Sequence of chain 1.B:
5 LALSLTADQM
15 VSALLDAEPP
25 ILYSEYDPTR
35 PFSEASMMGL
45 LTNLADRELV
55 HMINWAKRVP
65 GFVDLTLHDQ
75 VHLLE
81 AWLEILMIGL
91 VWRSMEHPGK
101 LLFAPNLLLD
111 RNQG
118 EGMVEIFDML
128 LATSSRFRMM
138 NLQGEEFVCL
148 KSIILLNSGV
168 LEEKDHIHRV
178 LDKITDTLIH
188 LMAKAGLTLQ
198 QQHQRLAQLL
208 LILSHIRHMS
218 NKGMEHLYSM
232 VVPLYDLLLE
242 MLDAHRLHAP

This small molecule binds to this protein.
Small molecule (SMILES): Oc1ccc(C(=C(Cl)Cl)c2ccc(O)cc2)cc1

Binding-site contacts:
Ligand atom CAF contacts residue PHE103 of chain 1.B at 4.2 Å (hydrophobic).
Ligand atom OAA contacts residue GLU52 of chain 1.B at 2.6 Å (salt-bridge).
Ligand atom CAL contacts residue ALA49 of chain 1.B at 3.8 Å (hydrophobic).
Ligand atom CAQ contacts residue PHE103 of chain 1.B at 4.1 Å (hydrophobic).
Ligand atom CAP contacts residue ALA49 of chain 1.B at 4.1 Å (hydrophobic).
Ligand atom CAJ contacts residue PHE103 of chain 1.B at 4.2 Å (hydrophobic).
Ligand atom CAH contacts residue TRP82 of chain 1.B at 4.1 Å (hydrophobic).
Ligand atom CLD contacts residue MET120 of chain 1.B at 4.0 Å.
Ligand atom OAA contacts residue LEU86 of chain 1.B at 3.7 Å.
Ligand atom CAJ contacts residue ALA49 of chain 1.B at 4.2 Å (hydrophobic).
Ligand atom CAM contacts residue MET120 of chain 1.B at 3.9 Å (hydrophobic).
Ligand atom CLC contacts residue MET120 of chain 1.B at 2.9 Å.
Ligand atom CLD contacts residue LEU127 of chain 1.B at 3.8 Å.
Ligand atom CLD contacts residue PHE103 of chain 1.B at 3.7 Å.
Ligand atom CAF contacts residue LEU48 of chain 1.B at 4.2 Å (hydrophobic).
Ligand atom CAF contacts residue GLU52 of chain 1.B at 3.3 Å.
Ligand atom CLD contacts residue MET87 of chain 1.B at 4.1 Å.
Ligand atom CAL contacts residue LEU83 of chain 1.B at 3.8 Å (hydrophobic).
Ligand atom CAI contacts residue PHE103 of chain 1.B at 4.3 Å (hydrophobic).
Ligand atom CAP contacts residue THR46 of chain 1.B at 3.7 Å.
Ligand atom CAH contacts residue ALA49 of chain 1.B at 3.5 Å (hydrophobic).
Ligand atom CAH contacts residue LEU224 of chain 1.B at 4.0 Å (hydrophobic).
Ligand atom CAP contacts residue LEU224 of chain 1.B at 3.8 Å (hydrophobic).
Ligand atom CLD contacts residue LEU90 of chain 1.B at 4.2 Å.
Ligand atom CAG contacts residue MET42 of chain 1.B at 4.0 Å (hydrophobic).
Ligand atom CAE contacts residue LEU90 of chain 1.B at 4.1 Å (hydrophobic).
Ligand atom CAO contacts residue ARG93 of chain 1.B at 4.3 Å.
Ligand atom CAG contacts residue THR46 of chain 1.B at 3.6 Å.
Ligand atom CAO contacts residue LEU86 of chain 1.B at 4.0 Å (hydrophobic).
Ligand atom CAI contacts residue LEU86 of chain 1.B at 4.2 Å (hydrophobic).
Ligand atom CAO contacts residue GLU52 of chain 1.B at 3.3 Å.
Ligand atom CAK contacts residue LEU45 of chain 1.B at 3.6 Å (hydrophobic).
Ligand atom CAG contacts residue LEU45 of chain 1.B at 4.0 Å (hydrophobic).
Ligand atom OAB contacts residue THR46 of chain 1.B at 3.0 Å (h-bond).
Ligand atom OAA contacts residue ARG93 of chain 1.B at 3.2 Å (salt-bridge).
Ligand atom CAG contacts residue LEU224 of chain 1.B at 3.7 Å (hydrophobic).
Ligand atom CAJ contacts residue LEU45 of chain 1.B at 4.1 Å (hydrophobic).
Ligand atom OAB contacts residue LEU224 of chain 1.B at 3.8 Å.
Ligand atom CAE contacts residue LEU86 of chain 1.B at 3.4 Å (hydrophobic).
Ligand atom CAE contacts residue MET87 of chain 1.B at 4.2 Å (hydrophobic).